The small molecule below binds the protein below.
Small molecule (SMILES): Nc1cccc(C(=O)N[C@@H](C(=O)NO)c2ccc(-n3cccn3)cc2)c1

Sequence of chain 1.E:
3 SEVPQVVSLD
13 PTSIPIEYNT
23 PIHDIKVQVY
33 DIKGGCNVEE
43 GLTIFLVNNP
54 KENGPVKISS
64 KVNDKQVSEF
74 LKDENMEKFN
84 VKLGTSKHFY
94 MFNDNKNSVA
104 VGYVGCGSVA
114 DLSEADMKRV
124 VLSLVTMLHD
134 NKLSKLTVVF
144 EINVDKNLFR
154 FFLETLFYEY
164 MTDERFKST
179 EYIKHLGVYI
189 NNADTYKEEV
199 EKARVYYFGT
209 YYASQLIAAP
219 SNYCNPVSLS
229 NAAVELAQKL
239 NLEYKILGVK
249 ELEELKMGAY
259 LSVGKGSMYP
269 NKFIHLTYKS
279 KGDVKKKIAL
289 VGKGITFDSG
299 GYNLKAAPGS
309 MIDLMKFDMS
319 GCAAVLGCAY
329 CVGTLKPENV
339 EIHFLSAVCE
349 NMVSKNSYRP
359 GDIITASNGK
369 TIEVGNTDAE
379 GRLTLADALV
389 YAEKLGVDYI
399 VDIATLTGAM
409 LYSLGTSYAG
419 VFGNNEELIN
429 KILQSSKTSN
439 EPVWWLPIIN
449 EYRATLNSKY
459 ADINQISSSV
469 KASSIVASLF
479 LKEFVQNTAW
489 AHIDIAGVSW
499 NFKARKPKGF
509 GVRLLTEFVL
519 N

Binding-site contacts:
Ligand atom C04 contacts residue LYS303 of chain 1.E at 3.8 Å.
Ligand atom C14 contacts residue ASP376 of chain 1.E at 3.1 Å.
Ligand atom O17 contacts residue CO31 of chain 1.HA at 3.0 Å (h-bond).
Ligand atom C14 contacts residue ZN1 of chain 1.IA at 2.7 Å.
Ligand atom O15 contacts residue ASP296 of chain 1.E at 3.2 Å (salt-bridge).
Ligand atom C24 contacts residue ASN374 of chain 1.E at 3.6 Å.
Ligand atom N16 contacts residue ZN1 of chain 1.GA at 2.9 Å.
Ligand atom O17 contacts residue LYS291 of chain 1.E at 3.2 Å (salt-bridge).
Ligand atom C02 contacts residue GLY406 of chain 1.E at 3.5 Å.
Ligand atom N07 contacts residue GLY406 of chain 1.E at 3.8 Å.
Ligand atom O17 contacts residue GLU378 of chain 1.E at 2.6 Å (salt-bridge).
Ligand atom N16 contacts residue LEU404 of chain 1.E at 3.4 Å (h-bond).
Ligand atom C14 contacts residue LEU404 of chain 1.E at 3.8 Å (hydrophobic).
Ligand atom C06 contacts residue GLY406 of chain 1.E at 3.5 Å.
Ligand atom O20 contacts residue GLY406 of chain 1.E at 3.8 Å.
Ligand atom O20 contacts residue LEU404 of chain 1.E at 3.6 Å.
Ligand atom C02 contacts residue LEU404 of chain 1.E at 3.5 Å (hydrophobic).
Ligand atom O15 contacts residue LYS303 of chain 1.E at 2.8 Å (salt-bridge).
Ligand atom C01 contacts residue GLY406 of chain 1.E at 3.6 Å.
Ligand atom C14 contacts residue CO31 of chain 1.HA at 3.8 Å.
Ligand atom C12 contacts residue LEU404 of chain 1.E at 3.1 Å (hydrophobic).
Ligand atom N16 contacts residue LYS291 of chain 1.E at 3.5 Å (salt-bridge).
Ligand atom O17 contacts residue ASP376 of chain 1.E at 2.8 Å (salt-bridge).
Ligand atom C03 contacts residue GLY406 of chain 1.E at 3.6 Å.
Ligand atom O15 contacts residue ZN1 of chain 1.IA at 2.1 Å.
Ligand atom O17 contacts residue ZN1 of chain 1.GA at 2.0 Å.
Ligand atom C04 contacts residue GLY406 of chain 1.E at 3.7 Å.
Ligand atom O15 contacts residue ASP376 of chain 1.E at 2.9 Å (salt-bridge).
Ligand atom C03 contacts residue LEU404 of chain 1.E at 3.7 Å (hydrophobic).
Ligand atom N08 contacts residue PHE315 of chain 1.E at 3.7 Å.
Ligand atom O17 contacts residue ASP296 of chain 1.E at 3.1 Å (salt-bridge).
Ligand atom C05 contacts residue GLY406 of chain 1.E at 3.6 Å.
Ligand atom C23 contacts residue ASN374 of chain 1.E at 3.7 Å.
Ligand atom C14 contacts residue ZN1 of chain 1.GA at 3.6 Å.
Ligand atom O15 contacts residue ZN1 of chain 1.GA at 3.8 Å.
Ligand atom N16 contacts residue CO31 of chain 1.HA at 2.6 Å (h-bond).
Ligand atom O20 contacts residue THR405 of chain 1.E at 3.5 Å.
Ligand atom N16 contacts residue ASP376 of chain 1.E at 3.1 Å (salt-bridge).
Ligand atom O17 contacts residue ZN1 of chain 1.IA at 2.1 Å.
Ligand atom N16 contacts residue ZN1 of chain 1.IA at 2.8 Å.